Binding-site contacts:
Ligand atom C36 contacts residue CYS77 of chain 1.A at 3.8 Å (hydrophobic).
Ligand atom C39 contacts residue MET122 of chain 1.A at 3.6 Å (hydrophobic).
Ligand atom C37 contacts residue CYS77 of chain 1.A at 3.8 Å (hydrophobic).
Ligand atom O4 contacts residue ARG121 of chain 1.A at 3.2 Å (salt-bridge).
Ligand atom O13 contacts residue HIS80 of chain 1.A at 3.6 Å.
Ligand atom O5 contacts residue CYS42 of chain 1.A at 3.2 Å (h-bond).
Ligand atom C37 contacts residue ILE154 of chain 1.A at 3.8 Å (hydrophobic).
Ligand atom C17 contacts residue MET122 of chain 1.A at 3.8 Å (hydrophobic).
Ligand atom C1 contacts residue GLN43 of chain 1.A at 3.6 Å.
Ligand atom C15 contacts residue PHE134 of chain 1.A at 3.5 Å (hydrophobic).
Ligand atom N31 contacts residue ILE157 of chain 1.A at 3.5 Å.
Ligand atom C38 contacts residue MET122 of chain 1.A at 3.3 Å (hydrophobic).
Ligand atom S3 contacts residue ARG124 of chain 1.A at 3.5 Å (salt-bridge).
Ligand atom C19 contacts residue PHE145 of chain 1.A at 3.7 Å (hydrophobic).
Ligand atom C20 contacts residue PHE145 of chain 1.A at 3.5 Å (hydrophobic).
Ligand atom C32 contacts residue MET115 of chain 1.A at 3.6 Å (hydrophobic).
Ligand atom O5 contacts residue GLN43 of chain 1.A at 3.8 Å.
Ligand atom C39 contacts residue ALA125 of chain 1.A at 3.5 Å (hydrophobic).
Ligand atom C35 contacts residue CYS77 of chain 1.A at 3.8 Å (hydrophobic).
Ligand atom C32 contacts residue HIS236 of chain 1.A at 3.5 Å.
Ligand atom C17 contacts residue VAL133 of chain 1.A at 3.7 Å (hydrophobic).
Ligand atom N33 contacts residue HIS236 of chain 1.A at 3.4 Å.
Ligand atom C32 contacts residue ILE157 of chain 1.A at 3.7 Å (hydrophobic).
Ligand atom C38 contacts residue ALA125 of chain 1.A at 3.7 Å (hydrophobic).
Ligand atom C15 contacts residue PHE135 of chain 1.A at 3.6 Å (hydrophobic).
Ligand atom C24 contacts residue LEU81 of chain 1.A at 3.7 Å (hydrophobic).
Ligand atom C7 contacts residue GLN43 of chain 1.A at 3.4 Å.
Ligand atom C8 contacts residue GLN43 of chain 1.A at 3.6 Å.
Ligand atom O5 contacts residue LEU44 of chain 1.A at 3.3 Å (h-bond).
Ligand atom N31 contacts residue MET115 of chain 1.A at 3.4 Å.
Ligand atom C10 contacts residue PHE134 of chain 1.A at 3.4 Å (hydrophobic).
Ligand atom C18 contacts residue ILE157 of chain 1.A at 3.7 Å (hydrophobic).
Ligand atom O4 contacts residue LEU49 of chain 1.A at 3.7 Å.
Ligand atom O4 contacts residue ARG124 of chain 1.A at 3.2 Å (salt-bridge).
Ligand atom C28 contacts residue ILE157 of chain 1.A at 3.6 Å (hydrophobic).
Ligand atom N11 contacts residue PHE134 of chain 1.A at 2.8 Å (h-bond).
Ligand atom O5 contacts residue ARG124 of chain 1.A at 3.1 Å (salt-bridge).
Ligand atom C7 contacts residue LEU44 of chain 1.A at 3.7 Å (hydrophobic).
Ligand atom C2 contacts residue GLN43 of chain 1.A at 3.2 Å.
Ligand atom N33 contacts residue LEU153 of chain 1.A at 3.8 Å.

Sequence of chain 1.A:
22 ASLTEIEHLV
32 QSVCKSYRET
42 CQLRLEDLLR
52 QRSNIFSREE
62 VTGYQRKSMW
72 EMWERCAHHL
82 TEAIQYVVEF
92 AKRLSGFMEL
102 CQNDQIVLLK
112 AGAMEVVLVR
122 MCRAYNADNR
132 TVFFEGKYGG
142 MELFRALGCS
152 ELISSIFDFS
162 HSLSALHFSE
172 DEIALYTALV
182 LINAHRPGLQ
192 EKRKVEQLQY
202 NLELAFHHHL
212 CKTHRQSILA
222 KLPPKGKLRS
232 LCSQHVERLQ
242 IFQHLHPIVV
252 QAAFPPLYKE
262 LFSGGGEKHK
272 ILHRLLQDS

This small molecule binds to this protein.
Small molecule (SMILES): CCS(=O)(=O)c1ccc(CNC(=O)N2CC3(CCCC3)c3nc(-c4c(OC)ncnc4C4CC4)ccc32)cc1